A protein and the small-molecule ligand that binds it are described below.
Small molecule (SMILES): CSCC[C@H](NC(=O)[C@H](C)NC(=O)[C@@H](NC(=O)[C@@H]1CCCN1C(=O)[C@H](CCCN=C(N)N)NC(=O)[C@@H](N)CC(C)C)C(C)C)C(=O)N[C@H](C(=O)N[C@@H](CCCN=C(N)N)C(=O)N1CCC[C@H]1C(=O)N[C@H](C(=O)N[C@H](C=O)C(C)C)[C@@H](C)O)C(C)C

Binding-site contacts:
Ligand atom CA contacts residue THR77 of chain 1.B at 3.4 Å.
Ligand atom CB contacts residue LEU67 of chain 1.B at 3.6 Å (hydrophobic).
Ligand atom CG contacts residue THR77 of chain 1.B at 3.5 Å.
Ligand atom CG1 contacts residue VAL88 of chain 1.B at 3.2 Å (hydrophobic).
Ligand atom C contacts residue ASP86 of chain 1.B at 3.5 Å.
Ligand atom NH1 contacts residue THR187 of chain 1.B at 3.4 Å.
Ligand atom CB contacts residue VAL85 of chain 1.B at 3.7 Å (hydrophobic).
Ligand atom CG1 contacts residue ALA84 of chain 1.B at 3.8 Å (hydrophobic).
Ligand atom CB contacts residue VAL73 of chain 1.B at 3.7 Å (hydrophobic).
Ligand atom O contacts residue THR77 of chain 1.B at 2.4 Å.
Ligand atom O contacts residue VAL73 of chain 1.B at 3.1 Å (h-bond).
Ligand atom CZ contacts residue ASN185 of chain 1.B at 2.8 Å.
Ligand atom CA contacts residue ALA84 of chain 1.B at 3.7 Å (hydrophobic).
Ligand atom N contacts residue LEU75 of chain 1.B at 3.1 Å (h-bond).
Ligand atom CG contacts residue TRP87 of chain 1.B at 3.7 Å (hydrophobic).
Ligand atom C contacts residue VAL73 of chain 1.B at 3.8 Å (hydrophobic).
Ligand atom N contacts residue ASP86 of chain 1.B at 3.1 Å (salt-bridge).
Ligand atom CA contacts residue VAL73 of chain 1.B at 3.6 Å (hydrophobic).
Ligand atom NH1 contacts residue ASN185 of chain 1.B at 3.2 Å (h-bond).
Ligand atom CD contacts residue ILE72 of chain 1.B at 3.7 Å (hydrophobic).
Ligand atom NE contacts residue ASN185 of chain 1.B at 3.1 Å (h-bond).
Ligand atom NH1 contacts residue ASP71 of chain 1.B at 2.6 Å (salt-bridge).
Ligand atom CD contacts residue ASP71 of chain 1.B at 3.7 Å.
Ligand atom CD contacts residue ASN185 of chain 1.B at 3.7 Å.
Ligand atom NH2 contacts residue ASN185 of chain 1.B at 3.1 Å (h-bond).
Ligand atom CD contacts residue THR77 of chain 1.B at 3.3 Å.
Ligand atom CZ contacts residue ASP71 of chain 1.B at 3.5 Å.
Ligand atom C contacts residue THR77 of chain 1.B at 3.4 Å.
Ligand atom N contacts residue VAL73 of chain 1.B at 3.0 Å (h-bond).
Ligand atom CB contacts residue MET89 of chain 1.B at 3.3 Å (hydrophobic).
Ligand atom O contacts residue LEU75 of chain 1.B at 3.0 Å (h-bond).
Ligand atom O contacts residue LEU75 of chain 1.B at 3.6 Å.
Ligand atom O contacts residue ASP86 of chain 1.B at 3.3 Å (salt-bridge).
Ligand atom CA contacts residue ASP86 of chain 1.B at 3.5 Å.
Ligand atom N contacts residue THR77 of chain 1.B at 3.8 Å.
Ligand atom CG2 contacts residue MET89 of chain 1.B at 3.6 Å (hydrophobic).
Ligand atom O contacts residue ILE72 of chain 1.B at 3.7 Å.
Ligand atom O contacts residue TRP87 of chain 1.B at 3.7 Å.
Ligand atom CB contacts residue ASP71 of chain 1.B at 3.6 Å.
Ligand atom CD contacts residue ASP71 of chain 1.B at 3.3 Å.

Sequence of chain 1.B:
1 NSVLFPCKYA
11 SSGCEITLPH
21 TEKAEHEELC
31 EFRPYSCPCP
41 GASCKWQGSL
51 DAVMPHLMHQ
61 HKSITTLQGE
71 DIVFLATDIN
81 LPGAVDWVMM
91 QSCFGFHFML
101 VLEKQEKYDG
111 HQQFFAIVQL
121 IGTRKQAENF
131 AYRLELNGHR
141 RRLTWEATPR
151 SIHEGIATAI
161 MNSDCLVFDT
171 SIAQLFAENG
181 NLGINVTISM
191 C